Sequence of chain 2.B:
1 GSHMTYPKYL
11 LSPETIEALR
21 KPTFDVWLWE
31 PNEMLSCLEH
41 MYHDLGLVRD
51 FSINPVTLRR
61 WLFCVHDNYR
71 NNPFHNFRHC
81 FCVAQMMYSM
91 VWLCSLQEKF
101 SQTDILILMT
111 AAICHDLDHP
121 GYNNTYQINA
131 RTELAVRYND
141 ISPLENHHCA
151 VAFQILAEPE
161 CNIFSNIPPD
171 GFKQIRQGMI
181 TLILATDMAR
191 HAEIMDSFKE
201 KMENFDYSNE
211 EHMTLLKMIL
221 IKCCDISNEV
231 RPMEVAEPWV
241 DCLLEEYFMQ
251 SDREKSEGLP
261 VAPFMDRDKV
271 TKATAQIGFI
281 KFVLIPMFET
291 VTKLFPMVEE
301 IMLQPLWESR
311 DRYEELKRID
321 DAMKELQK

Binding-site contacts:
Ligand atom C4 contacts residue TYR247 of chain 2.B at 3.5 Å (hydrophobic).
Ligand atom N7 contacts residue LEU243 of chain 2.B at 3.4 Å.
Ligand atom C4 contacts residue PHE279 of chain 2.B at 3.6 Å (hydrophobic).
Ligand atom C4 contacts residue LEU243 of chain 2.B at 4.1 Å (hydrophobic).
Ligand atom C5 contacts residue LEU243 of chain 2.B at 3.4 Å (hydrophobic).
Ligand atom C12 contacts residue PHE279 of chain 2.B at 4.1 Å (hydrophobic).
Ligand atom C6 contacts residue LEU243 of chain 2.B at 3.5 Å (hydrophobic).
Ligand atom O6 contacts residue LEU243 of chain 2.B at 3.5 Å.
Ligand atom N7 contacts residue GLN276 of chain 2.B at 2.8 Å (h-bond).
Ligand atom C6 contacts residue PHE279 of chain 2.B at 3.3 Å (hydrophobic).
Ligand atom C11 contacts residue PHE264 of chain 2.B at 3.8 Å (hydrophobic).
Ligand atom C6 contacts residue TYR247 of chain 2.B at 4.1 Å (hydrophobic).
Ligand atom C10 contacts residue PHE279 of chain 2.B at 4.0 Å (hydrophobic).
Ligand atom O2 contacts residue TYR247 of chain 2.B at 3.5 Å (h-bond).
Ligand atom O2 contacts residue PHE279 of chain 2.B at 4.3 Å.
Ligand atom C8 contacts residue ALA275 of chain 2.B at 3.4 Å (hydrophobic).
Ligand atom C13 contacts residue MET188 of chain 2.B at 3.7 Å (hydrophobic).
Ligand atom C13 contacts residue PHE279 of chain 2.B at 4.3 Å (hydrophobic).
Ligand atom N9 contacts residue TYR247 of chain 2.B at 4.2 Å.
Ligand atom C2 contacts residue TYR247 of chain 2.B at 3.1 Å (hydrophobic).
Ligand atom N1 contacts residue LEU243 of chain 2.B at 4.3 Å.
Ligand atom C11 contacts residue TYR247 of chain 2.B at 3.4 Å (hydrophobic).
Ligand atom C10 contacts residue ILE226 of chain 2.B at 3.6 Å (hydrophobic).
Ligand atom N1 contacts residue TYR247 of chain 2.B at 3.7 Å.
Ligand atom N3 contacts residue TYR247 of chain 2.B at 3.1 Å (h-bond).
Ligand atom C5 contacts residue TYR247 of chain 2.B at 4.1 Å (hydrophobic).
Ligand atom N9 contacts residue PHE279 of chain 2.B at 3.9 Å.
Ligand atom N7 contacts residue PHE279 of chain 2.B at 3.6 Å.
Ligand atom O6 contacts residue PHE279 of chain 2.B at 3.4 Å.
Ligand atom C8 contacts residue GLN276 of chain 2.B at 3.1 Å.
Ligand atom C2 contacts residue PHE279 of chain 2.B at 3.7 Å (hydrophobic).
Ligand atom N1 contacts residue PHE279 of chain 2.B at 3.5 Å.
Ligand atom N7 contacts residue ALA275 of chain 2.B at 4.4 Å.
Ligand atom C5 contacts residue PHE279 of chain 2.B at 3.6 Å (hydrophobic).
Ligand atom N3 contacts residue PHE279 of chain 2.B at 3.8 Å.
Ligand atom N9 contacts residue ALA275 of chain 2.B at 4.1 Å.
Ligand atom C8 contacts residue PHE279 of chain 2.B at 3.8 Å (hydrophobic).
Ligand atom C5 contacts residue GLN276 of chain 2.B at 4.1 Å.
Ligand atom C8 contacts residue LEU243 of chain 2.B at 4.1 Å (hydrophobic).
Ligand atom O2 contacts residue MET188 of chain 2.B at 4.0 Å.

A small-molecule ligand and the protein it binds are described below.
Small molecule (SMILES): CC(C)Cn1c(=O)n(C)c(=O)c2nc[nH]c21